A protein and the small-molecule ligand that binds it are described below.
Small molecule (SMILES): Nc1ccn([C@H]2C[C@H](O[P](=O)(O)OC[C@H]3O[C@@H](n4cnc5c(N)ncnc54)C[C@@H]3O[P](=O)(O)OC[C@H]3O[C@@H](n4cnc5c(N)ncnc54)C[C@@H]3O[P](=O)(O)OC[C@H]3O[C@@H](n4cnc5c(N)ncnc54)C[C@@H]3O)[C@@H](COP(=O)=O)O2)c(=O)n1

Binding-site contacts:
Ligand atom C3' contacts residue PRO276 of chain 11.A at 3.2 Å (hydrophobic).
Ligand atom O3' contacts residue GLN137 of chain 11.A at 2.0 Å (h-bond).
Ligand atom C3' contacts residue GLN137 of chain 11.A at 2.6 Å.
Ligand atom OP1 contacts residue GLN137 of chain 11.A at 4.4 Å.
Ligand atom N1 contacts residue TRP60 of chain 11.A at 3.5 Å.
Ligand atom C5' contacts residue PRO276 of chain 11.A at 3.7 Å (hydrophobic).
Ligand atom N6 contacts residue ASP58 of chain 11.A at 4.3 Å.
Ligand atom C2' contacts residue TRP60 of chain 11.A at 4.1 Å (hydrophobic).
Ligand atom C4 contacts residue TRP60 of chain 11.A at 3.5 Å (hydrophobic).
Ligand atom C1' contacts residue GLN137 of chain 11.A at 4.0 Å.
Ligand atom C2 contacts residue TRP60 of chain 11.A at 3.4 Å (hydrophobic).
Ligand atom OP1 contacts residue PRO276 of chain 11.A at 3.1 Å.
Ligand atom O5' contacts residue GLN137 of chain 11.A at 4.3 Å.
Ligand atom C1' contacts residue TRP60 of chain 11.A at 3.5 Å (hydrophobic).
Ligand atom C4' contacts residue GLN137 of chain 11.A at 4.1 Å.
Ligand atom OP2 contacts residue ASN139 of chain 11.A at 3.3 Å (h-bond).
Ligand atom O3' contacts residue TRP60 of chain 11.A at 4.4 Å.
Ligand atom C8 contacts residue TRP60 of chain 11.A at 4.4 Å (hydrophobic).
Ligand atom OP2 contacts residue TRP60 of chain 11.A at 4.4 Å.
Ligand atom C5 contacts residue TRP60 of chain 11.A at 3.8 Å (hydrophobic).
Ligand atom N3 contacts residue TRP60 of chain 11.A at 3.0 Å.
Ligand atom C4' contacts residue PRO276 of chain 11.A at 3.7 Å (hydrophobic).
Ligand atom P contacts residue GLN137 of chain 11.A at 3.5 Å.
Ligand atom O5' contacts residue PRO276 of chain 11.A at 2.8 Å.
Ligand atom OP2 contacts residue ARG534 of chain 11.A at 3.6 Å.
Ligand atom P contacts residue ASN139 of chain 11.A at 3.7 Å.
Ligand atom OP1 contacts residue ASN275 of chain 11.A at 4.5 Å.
Ligand atom O4' contacts residue TRP60 of chain 11.A at 4.2 Å.
Ligand atom OP1 contacts residue ASN139 of chain 11.A at 3.1 Å (h-bond).
Ligand atom P contacts residue PRO276 of chain 11.A at 3.8 Å.
Ligand atom C6 contacts residue TRP60 of chain 11.A at 3.4 Å (hydrophobic).
Ligand atom N6 contacts residue GLY57 of chain 11.A at 3.7 Å.
Ligand atom OP2 contacts residue GLN137 of chain 11.A at 3.8 Å.
Ligand atom N7 contacts residue TRP60 of chain 11.A at 3.9 Å.
Ligand atom O3' contacts residue PRO276 of chain 11.A at 3.4 Å.
Ligand atom N9 contacts residue TRP60 of chain 11.A at 3.8 Å.
Ligand atom OP2 contacts residue PRO276 of chain 11.A at 3.9 Å.
Ligand atom N6 contacts residue TRP60 of chain 11.A at 3.0 Å.
Ligand atom C2' contacts residue GLN137 of chain 11.A at 2.9 Å.
Ligand atom O5' contacts residue TRP60 of chain 11.A at 3.8 Å.

Sequence of chain 11.A:
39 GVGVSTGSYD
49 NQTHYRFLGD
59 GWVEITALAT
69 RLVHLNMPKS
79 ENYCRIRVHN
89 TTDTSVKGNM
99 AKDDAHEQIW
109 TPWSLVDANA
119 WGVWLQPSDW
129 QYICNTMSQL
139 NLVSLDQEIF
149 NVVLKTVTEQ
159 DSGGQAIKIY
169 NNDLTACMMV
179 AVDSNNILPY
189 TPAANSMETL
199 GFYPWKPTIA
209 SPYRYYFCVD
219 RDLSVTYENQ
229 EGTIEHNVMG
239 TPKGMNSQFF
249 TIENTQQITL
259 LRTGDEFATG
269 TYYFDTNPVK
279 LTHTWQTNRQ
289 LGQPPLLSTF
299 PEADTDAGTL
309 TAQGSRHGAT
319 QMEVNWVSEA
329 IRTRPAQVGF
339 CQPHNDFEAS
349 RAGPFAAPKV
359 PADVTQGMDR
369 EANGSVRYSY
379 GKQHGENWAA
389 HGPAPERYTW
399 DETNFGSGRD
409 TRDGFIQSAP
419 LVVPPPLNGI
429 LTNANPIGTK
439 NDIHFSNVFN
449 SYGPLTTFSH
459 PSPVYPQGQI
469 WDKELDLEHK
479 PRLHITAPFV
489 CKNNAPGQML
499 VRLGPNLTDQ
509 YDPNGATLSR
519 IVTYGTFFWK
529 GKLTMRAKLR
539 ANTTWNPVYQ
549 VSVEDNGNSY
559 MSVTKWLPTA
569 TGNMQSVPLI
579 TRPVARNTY